Sequence of chain 1.C:
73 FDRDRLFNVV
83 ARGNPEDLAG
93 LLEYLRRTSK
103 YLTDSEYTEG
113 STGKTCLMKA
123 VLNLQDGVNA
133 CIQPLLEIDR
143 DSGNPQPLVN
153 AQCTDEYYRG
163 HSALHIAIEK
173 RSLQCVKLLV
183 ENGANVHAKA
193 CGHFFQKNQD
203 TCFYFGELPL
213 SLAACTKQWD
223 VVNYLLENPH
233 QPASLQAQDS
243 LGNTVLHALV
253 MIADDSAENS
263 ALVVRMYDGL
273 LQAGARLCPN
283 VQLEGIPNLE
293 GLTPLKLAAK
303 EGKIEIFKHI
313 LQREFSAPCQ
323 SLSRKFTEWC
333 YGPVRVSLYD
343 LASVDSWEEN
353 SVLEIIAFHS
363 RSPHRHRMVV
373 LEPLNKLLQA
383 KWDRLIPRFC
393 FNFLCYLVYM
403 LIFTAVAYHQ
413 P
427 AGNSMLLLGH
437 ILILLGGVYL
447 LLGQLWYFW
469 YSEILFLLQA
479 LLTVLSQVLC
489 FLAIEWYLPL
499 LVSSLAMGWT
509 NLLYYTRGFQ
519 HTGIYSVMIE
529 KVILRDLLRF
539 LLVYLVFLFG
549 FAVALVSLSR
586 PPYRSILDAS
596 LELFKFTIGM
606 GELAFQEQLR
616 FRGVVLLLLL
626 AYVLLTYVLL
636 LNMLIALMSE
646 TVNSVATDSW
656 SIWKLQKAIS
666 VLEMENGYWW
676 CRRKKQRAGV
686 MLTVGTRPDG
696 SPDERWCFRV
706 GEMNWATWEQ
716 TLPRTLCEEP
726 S

Sequence of chain 1.B:
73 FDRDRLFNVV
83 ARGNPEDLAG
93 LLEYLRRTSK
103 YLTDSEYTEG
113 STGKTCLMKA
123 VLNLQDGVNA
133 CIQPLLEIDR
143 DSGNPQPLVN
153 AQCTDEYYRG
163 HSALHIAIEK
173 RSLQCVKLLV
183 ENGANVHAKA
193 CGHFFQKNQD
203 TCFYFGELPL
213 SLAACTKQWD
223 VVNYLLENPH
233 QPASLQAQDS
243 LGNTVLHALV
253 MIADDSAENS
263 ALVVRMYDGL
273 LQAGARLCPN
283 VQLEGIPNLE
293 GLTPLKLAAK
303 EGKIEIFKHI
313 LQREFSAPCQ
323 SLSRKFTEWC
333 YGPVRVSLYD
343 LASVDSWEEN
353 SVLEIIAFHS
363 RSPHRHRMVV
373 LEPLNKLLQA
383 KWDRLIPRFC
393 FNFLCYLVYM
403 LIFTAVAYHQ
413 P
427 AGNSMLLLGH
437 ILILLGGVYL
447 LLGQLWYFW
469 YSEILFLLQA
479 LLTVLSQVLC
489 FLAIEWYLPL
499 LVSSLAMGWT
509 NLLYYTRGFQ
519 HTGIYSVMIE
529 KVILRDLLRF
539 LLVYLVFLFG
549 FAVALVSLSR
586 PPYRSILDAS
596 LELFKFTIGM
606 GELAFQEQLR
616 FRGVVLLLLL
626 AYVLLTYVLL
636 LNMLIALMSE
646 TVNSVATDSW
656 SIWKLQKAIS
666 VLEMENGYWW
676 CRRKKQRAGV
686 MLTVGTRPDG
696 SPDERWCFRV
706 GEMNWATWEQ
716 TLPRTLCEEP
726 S

This small molecule binds to this protein.
Small molecule (SMILES): C=C(C)[C@]12C[C@@H](C)[C@@]34O[C@](Cc5ccccc5)(O[C@@H]1[C@@H]3C=C(COC(=O)Cc1ccc(O)c(OC)c1)C[C@]1(O)C(=O)C(C)=C[C@@H]41)O2

Binding-site contacts:
Ligand atom CBP contacts residue LEU473 of chain 1.C at 4.0 Å (hydrophobic).
Ligand atom OAI contacts residue PHE474 of chain 1.C at 4.0 Å.
Ligand atom CBS contacts residue SER470 of chain 1.C at 4.2 Å.
Ligand atom CBI contacts residue ALA626 of chain 1.B at 4.0 Å (hydrophobic).
Ligand atom CBR contacts residue THR508 of chain 1.C at 4.2 Å.
Ligand atom CBC contacts residue LEU630 of chain 1.B at 3.8 Å (hydrophobic).
Ligand atom CBM contacts residue LEU511 of chain 1.C at 4.1 Å (hydrophobic).
Ligand atom OAI contacts residue TYR512 of chain 1.C at 3.9 Å.
Ligand atom CAU contacts residue THR508 of chain 1.C at 3.7 Å.
Ligand atom CBI contacts residue LEU629 of chain 1.B at 3.6 Å (hydrophobic).
Ligand atom OAI contacts residue SER470 of chain 1.C at 3.3 Å.
Ligand atom OAE contacts residue MET505 of chain 1.C at 4.0 Å.
Ligand atom CBK contacts residue TYR469 of chain 1.C at 3.6 Å (hydrophobic).
Ligand atom OAD contacts residue MET505 of chain 1.C at 3.3 Å.
Ligand atom CBT contacts residue ARG515 of chain 1.C at 4.1 Å.
Ligand atom OAF contacts residue THR508 of chain 1.C at 3.3 Å.
Ligand atom OAH contacts residue GLU528 of chain 1.C at 3.4 Å (salt-bridge).
Ligand atom CAP contacts residue LEU473 of chain 1.C at 4.1 Å (hydrophobic).
Ligand atom CAX contacts residue LEU630 of chain 1.B at 3.9 Å (hydrophobic).
Ligand atom CAZ contacts residue MET505 of chain 1.C at 3.9 Å (hydrophobic).
Ligand atom CBO contacts residue TYR469 of chain 1.C at 4.1 Å (hydrophobic).
Ligand atom CBC contacts residue THR508 of chain 1.C at 3.7 Å.
Ligand atom CBC contacts residue PHE545 of chain 1.B at 4.2 Å (hydrophobic).
Ligand atom OAH contacts residue ARG515 of chain 1.C at 4.2 Å.
Ligand atom CBP contacts residue ASN509 of chain 1.C at 4.1 Å.
Ligand atom CBR contacts residue ASN509 of chain 1.C at 3.4 Å.
Ligand atom CBT contacts residue GLU528 of chain 1.C at 3.3 Å.
Ligand atom OAH contacts residue SER470 of chain 1.C at 4.0 Å.
Ligand atom CBL contacts residue LEU629 of chain 1.B at 3.8 Å (hydrophobic).
Ligand atom CBB contacts residue LEU473 of chain 1.C at 4.2 Å (hydrophobic).
Ligand atom CBA contacts residue MET505 of chain 1.C at 4.1 Å (hydrophobic).
Ligand atom OAG contacts residue ILE531 of chain 1.C at 3.6 Å.
Ligand atom OAE contacts residue ALA504 of chain 1.C at 4.0 Å.
Ligand atom CBT contacts residue LEU511 of chain 1.C at 3.9 Å (hydrophobic).
Ligand atom CBF contacts residue MET505 of chain 1.C at 4.2 Å (hydrophobic).
Ligand atom CAR contacts residue MET505 of chain 1.C at 4.2 Å (hydrophobic).
Ligand atom CBR contacts residue LEU473 of chain 1.C at 3.8 Å (hydrophobic).
Ligand atom OAE contacts residue THR508 of chain 1.C at 3.2 Å (h-bond).
Ligand atom OAG contacts residue TYR469 of chain 1.C at 2.5 Å (h-bond).
Ligand atom CBP contacts residue THR508 of chain 1.C at 3.8 Å.